Sequence of chain 1.A:
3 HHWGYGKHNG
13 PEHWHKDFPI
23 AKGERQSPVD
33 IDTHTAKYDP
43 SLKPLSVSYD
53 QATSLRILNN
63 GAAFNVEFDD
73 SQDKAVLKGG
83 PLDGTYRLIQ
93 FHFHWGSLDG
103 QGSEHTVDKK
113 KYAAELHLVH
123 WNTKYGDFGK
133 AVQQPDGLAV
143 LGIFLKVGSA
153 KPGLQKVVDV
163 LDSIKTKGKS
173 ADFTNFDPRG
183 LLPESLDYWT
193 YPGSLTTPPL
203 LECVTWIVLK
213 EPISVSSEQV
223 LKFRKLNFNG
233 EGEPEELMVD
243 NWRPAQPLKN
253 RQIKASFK

The small molecule below binds the protein below.
Small molecule (SMILES): Cc1c[nH]cn1

Binding-site contacts:
Ligand atom ND1 contacts residue GLY63 of chain 1.A at 3.6 Å.
Ligand atom CG contacts residue ALA64 of chain 1.A at 4.4 Å (hydrophobic).
Ligand atom CD2 contacts residue TRP5 of chain 1.A at 3.1 Å (hydrophobic).
Ligand atom ND1 contacts residue ALA64 of chain 1.A at 3.8 Å.
Ligand atom NE2 contacts residue LYS169 of chain 1.A at 4.2 Å.
Ligand atom ND1 contacts residue LYS169 of chain 1.A at 3.9 Å.
Ligand atom CG contacts residue TRP5 of chain 1.A at 3.6 Å (hydrophobic).
Ligand atom C4 contacts residue GLY63 of chain 1.A at 3.5 Å.
Ligand atom ND1 contacts residue TRP5 of chain 1.A at 4.0 Å.
Ligand atom C4 contacts residue GLY6 of chain 1.A at 3.9 Å.
Ligand atom C4 contacts residue ALA64 of chain 1.A at 4.2 Å (hydrophobic).
Ligand atom C4 contacts residue TRP5 of chain 1.A at 3.4 Å (hydrophobic).
Ligand atom NE2 contacts residue TRP5 of chain 1.A at 3.6 Å.
Ligand atom ND1 contacts residue ASN62 of chain 1.A at 3.4 Å (h-bond).
Ligand atom CE1 contacts residue TRP5 of chain 1.A at 4.1 Å (hydrophobic).
Ligand atom CE1 contacts residue LYS169 of chain 1.A at 3.5 Å.
Ligand atom CE1 contacts residue ASN62 of chain 1.A at 3.5 Å.
Ligand atom CG contacts residue GLY63 of chain 1.A at 4.0 Å.